A small-molecule ligand and the protein it binds are described below.
Small molecule (SMILES): CO[C@H]1O[C@H](CO)[C@@H](O)[C@H](O)[C@@H]1O

Sequence of chain 1.P:
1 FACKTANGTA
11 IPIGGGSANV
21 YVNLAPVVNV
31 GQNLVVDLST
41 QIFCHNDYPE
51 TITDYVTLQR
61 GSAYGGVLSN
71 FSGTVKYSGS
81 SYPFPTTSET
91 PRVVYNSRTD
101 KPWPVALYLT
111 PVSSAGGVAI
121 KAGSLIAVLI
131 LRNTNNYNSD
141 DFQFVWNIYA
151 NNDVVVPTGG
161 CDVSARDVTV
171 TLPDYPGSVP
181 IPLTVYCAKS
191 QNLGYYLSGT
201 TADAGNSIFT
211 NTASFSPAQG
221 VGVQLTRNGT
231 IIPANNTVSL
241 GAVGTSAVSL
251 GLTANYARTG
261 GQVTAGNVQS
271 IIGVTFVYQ

Binding-site contacts:
Ligand atom C4 contacts residue ASP54 of chain 1.P at 3.1 Å.
Ligand atom C3 contacts residue ASP140 of chain 1.P at 3.4 Å.
Ligand atom O5 contacts residue TYR48 of chain 1.P at 4.0 Å.
Ligand atom O2 contacts residue ASP140 of chain 1.P at 4.2 Å.
Ligand atom O6 contacts residue PHE1 of chain 1.P at 2.7 Å (h-bond).
Ligand atom C6 contacts residue TYR48 of chain 1.P at 3.6 Å (hydrophobic).
Ligand atom C6 contacts residue ASN46 of chain 1.P at 3.3 Å.
Ligand atom C2 contacts residue ASP140 of chain 1.P at 3.6 Å.
Ligand atom O3 contacts residue ASP140 of chain 1.P at 2.8 Å (salt-bridge).
Ligand atom C5 contacts residue PHE1 of chain 1.P at 3.6 Å (hydrophobic).
Ligand atom C4 contacts residue PHE1 of chain 1.P at 3.6 Å (hydrophobic).
Ligand atom C4 contacts residue ASN135 of chain 1.P at 3.5 Å.
Ligand atom O2 contacts residue PHE1 of chain 1.P at 2.9 Å (h-bond).
Ligand atom C7 contacts residue TYR48 of chain 1.P at 3.4 Å (hydrophobic).
Ligand atom O6 contacts residue TYR48 of chain 1.P at 3.7 Å.
Ligand atom C3 contacts residue PHE1 of chain 1.P at 4.3 Å (hydrophobic).
Ligand atom C1 contacts residue PHE1 of chain 1.P at 3.8 Å (hydrophobic).
Ligand atom O6 contacts residue ASP54 of chain 1.P at 3.7 Å.
Ligand atom O1 contacts residue TYR48 of chain 1.P at 4.3 Å.
Ligand atom C2 contacts residue ILE13 of chain 1.P at 3.9 Å (hydrophobic).
Ligand atom C6 contacts residue PHE1 of chain 1.P at 3.7 Å (hydrophobic).
Ligand atom C1 contacts residue ILE13 of chain 1.P at 4.2 Å (hydrophobic).
Ligand atom O2 contacts residue ILE13 of chain 1.P at 3.1 Å.
Ligand atom O3 contacts residue ASN135 of chain 1.P at 2.9 Å (h-bond).
Ligand atom O5 contacts residue PHE1 of chain 1.P at 3.1 Å (h-bond).
Ligand atom O2 contacts residue PHE142 of chain 1.P at 4.0 Å.
Ligand atom C2 contacts residue PHE1 of chain 1.P at 3.8 Å (hydrophobic).
Ligand atom O4 contacts residue ILE52 of chain 1.P at 3.7 Å.
Ligand atom C5 contacts residue ASP54 of chain 1.P at 4.0 Å.
Ligand atom O6 contacts residue ASP47 of chain 1.P at 2.9 Å (salt-bridge).
Ligand atom C3 contacts residue ASN135 of chain 1.P at 3.3 Å.
Ligand atom O4 contacts residue ASN135 of chain 1.P at 2.6 Å (h-bond).
Ligand atom O6 contacts residue ASN46 of chain 1.P at 2.9 Å (h-bond).
Ligand atom O3 contacts residue ASN133 of chain 1.P at 4.0 Å.
Ligand atom O4 contacts residue ASP54 of chain 1.P at 2.6 Å (salt-bridge).
Ligand atom O5 contacts residue ASP47 of chain 1.P at 3.8 Å.
Ligand atom C6 contacts residue ASP54 of chain 1.P at 3.6 Å.
Ligand atom C5 contacts residue ILE52 of chain 1.P at 4.2 Å (hydrophobic).
Ligand atom C6 contacts residue ASP47 of chain 1.P at 3.8 Å.
Ligand atom O3 contacts residue PHE142 of chain 1.P at 4.2 Å.